This protein binds this small molecule.
Small molecule (SMILES): OC[C@H]1O[C@H](O)[C@H](O)[C@@H](O)[C@H]1O

Binding-site contacts:
Ligand atom C5 contacts residue MET185 of chain 1.B at 4.0 Å (hydrophobic).
Ligand atom C1 contacts residue GLY346 of chain 1.B at 4.2 Å.
Ligand atom O1 contacts residue ARG37 of chain 1.B at 3.3 Å (salt-bridge).
Ligand atom C2 contacts residue TYR236 of chain 1.B at 3.5 Å (hydrophobic).
Ligand atom C1 contacts residue TYR236 of chain 1.B at 3.6 Å (hydrophobic).
Ligand atom C5 contacts residue GLY346 of chain 1.B at 4.2 Å.
Ligand atom C4 contacts residue MET185 of chain 1.B at 3.9 Å (hydrophobic).
Ligand atom C6 contacts residue GLY346 of chain 1.B at 4.2 Å.
Ligand atom O5 contacts residue TYR236 of chain 1.B at 3.4 Å.
Ligand atom O4 contacts residue ASP46 of chain 1.B at 2.8 Å (salt-bridge).
Ligand atom O3 contacts residue ASP46 of chain 1.B at 2.6 Å (salt-bridge).
Ligand atom C6 contacts residue HIS44 of chain 1.B at 3.6 Å.
Ligand atom O1 contacts residue GLY346 of chain 1.B at 4.1 Å.
Ligand atom O4 contacts residue TYR236 of chain 1.B at 2.6 Å (h-bond).
Ligand atom C3 contacts residue ASP186 of chain 1.B at 3.7 Å.
Ligand atom C3 contacts residue TYR236 of chain 1.B at 3.8 Å (hydrophobic).
Ligand atom C2 contacts residue ASP186 of chain 1.B at 3.6 Å.
Ligand atom C6 contacts residue GLY345 of chain 1.B at 3.9 Å.
Ligand atom O1 contacts residue ASP186 of chain 1.B at 2.9 Å (salt-bridge).
Ligand atom C5 contacts residue GLU43 of chain 1.B at 4.0 Å.
Ligand atom C6 contacts residue GLU43 of chain 1.B at 3.3 Å.
Ligand atom O5 contacts residue GLY345 of chain 1.B at 4.1 Å.
Ligand atom O6 contacts residue GLY42 of chain 1.B at 4.2 Å.
Ligand atom O4 contacts residue TYR47 of chain 1.B at 3.7 Å.
Ligand atom C5 contacts residue TYR236 of chain 1.B at 4.2 Å (hydrophobic).
Ligand atom C3 contacts residue MET185 of chain 1.B at 4.2 Å (hydrophobic).
Ligand atom O6 contacts residue GLU43 of chain 1.B at 2.7 Å (salt-bridge).
Ligand atom C4 contacts residue ASP46 of chain 1.B at 3.3 Å.
Ligand atom C2 contacts residue CYS182 of chain 1.B at 4.0 Å (hydrophobic).
Ligand atom C3 contacts residue ASP46 of chain 1.B at 3.4 Å.
Ligand atom O6 contacts residue MET185 of chain 1.B at 3.9 Å.
Ligand atom O3 contacts residue TYR236 of chain 1.B at 3.5 Å (h-bond).
Ligand atom O2 contacts residue CYS182 of chain 1.B at 3.6 Å.
Ligand atom O5 contacts residue GLY346 of chain 1.B at 3.6 Å.
Ligand atom O3 contacts residue CYS182 of chain 1.B at 3.8 Å.
Ligand atom O3 contacts residue GLY183 of chain 1.B at 3.1 Å (h-bond).
Ligand atom O2 contacts residue ASP186 of chain 1.B at 2.7 Å (salt-bridge).
Ligand atom C1 contacts residue ASP186 of chain 1.B at 3.9 Å.
Ligand atom C4 contacts residue TYR236 of chain 1.B at 3.7 Å (hydrophobic).
Ligand atom O6 contacts residue HIS44 of chain 1.B at 2.8 Å (h-bond).

Sequence of chain 1.B:
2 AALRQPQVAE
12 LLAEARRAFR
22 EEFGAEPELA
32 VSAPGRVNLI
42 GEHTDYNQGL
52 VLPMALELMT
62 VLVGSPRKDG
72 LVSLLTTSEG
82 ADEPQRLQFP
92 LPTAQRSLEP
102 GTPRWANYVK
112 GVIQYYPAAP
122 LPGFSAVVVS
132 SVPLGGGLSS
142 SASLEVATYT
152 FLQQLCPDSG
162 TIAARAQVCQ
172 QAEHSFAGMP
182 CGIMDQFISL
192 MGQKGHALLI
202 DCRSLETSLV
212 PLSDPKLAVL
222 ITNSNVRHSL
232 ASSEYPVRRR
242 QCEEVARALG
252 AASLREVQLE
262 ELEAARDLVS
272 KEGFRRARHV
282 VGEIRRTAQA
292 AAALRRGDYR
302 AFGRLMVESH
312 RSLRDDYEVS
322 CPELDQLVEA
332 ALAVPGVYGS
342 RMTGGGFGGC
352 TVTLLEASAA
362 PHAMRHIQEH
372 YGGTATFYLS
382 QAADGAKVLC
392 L